Sequence of chain 1.A:
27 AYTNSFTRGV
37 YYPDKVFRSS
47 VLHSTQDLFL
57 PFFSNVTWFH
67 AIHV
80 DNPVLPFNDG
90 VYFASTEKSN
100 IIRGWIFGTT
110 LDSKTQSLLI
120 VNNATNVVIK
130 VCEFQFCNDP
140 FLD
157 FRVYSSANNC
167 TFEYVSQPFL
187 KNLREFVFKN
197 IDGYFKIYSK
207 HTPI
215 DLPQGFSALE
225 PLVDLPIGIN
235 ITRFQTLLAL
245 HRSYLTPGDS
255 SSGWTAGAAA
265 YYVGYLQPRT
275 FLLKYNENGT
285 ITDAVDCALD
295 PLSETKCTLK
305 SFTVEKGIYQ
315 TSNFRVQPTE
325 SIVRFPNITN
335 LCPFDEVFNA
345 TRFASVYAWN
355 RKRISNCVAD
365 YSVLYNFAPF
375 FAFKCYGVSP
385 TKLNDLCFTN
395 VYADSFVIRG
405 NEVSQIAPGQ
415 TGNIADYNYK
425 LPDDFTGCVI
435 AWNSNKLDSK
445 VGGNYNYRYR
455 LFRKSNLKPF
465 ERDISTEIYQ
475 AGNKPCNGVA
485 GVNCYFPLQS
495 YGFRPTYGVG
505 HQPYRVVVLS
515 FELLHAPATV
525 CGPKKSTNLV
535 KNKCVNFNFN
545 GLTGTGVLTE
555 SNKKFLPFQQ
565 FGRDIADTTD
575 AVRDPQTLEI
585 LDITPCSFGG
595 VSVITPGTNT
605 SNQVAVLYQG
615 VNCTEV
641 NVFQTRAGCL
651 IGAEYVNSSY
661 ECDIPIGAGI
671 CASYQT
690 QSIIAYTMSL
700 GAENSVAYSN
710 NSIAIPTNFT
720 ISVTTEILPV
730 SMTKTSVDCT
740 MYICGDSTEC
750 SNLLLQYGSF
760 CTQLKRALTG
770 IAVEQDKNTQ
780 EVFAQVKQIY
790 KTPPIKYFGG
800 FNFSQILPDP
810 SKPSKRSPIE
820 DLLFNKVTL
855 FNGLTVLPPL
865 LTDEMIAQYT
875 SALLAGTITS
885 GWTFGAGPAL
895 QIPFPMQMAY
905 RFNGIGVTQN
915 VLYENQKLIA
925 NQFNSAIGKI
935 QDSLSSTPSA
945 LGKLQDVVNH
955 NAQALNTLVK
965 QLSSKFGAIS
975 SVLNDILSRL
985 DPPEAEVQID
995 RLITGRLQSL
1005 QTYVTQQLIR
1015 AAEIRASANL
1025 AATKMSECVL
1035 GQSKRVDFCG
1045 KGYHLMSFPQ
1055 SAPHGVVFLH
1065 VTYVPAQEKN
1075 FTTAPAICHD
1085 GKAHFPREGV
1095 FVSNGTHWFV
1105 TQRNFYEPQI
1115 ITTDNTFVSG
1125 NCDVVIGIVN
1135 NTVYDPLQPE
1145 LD

Binding-site contacts:
Ligand atom C2 contacts residue HIS1101 of chain 1.A at 4.3 Å.
Ligand atom C1 contacts residue ASN1098 of chain 1.A at 4.2 Å.
Ligand atom C2 contacts residue THR1100 of chain 1.A at 4.0 Å.
Ligand atom C7 contacts residue THR1100 of chain 1.A at 4.1 Å.
Ligand atom C1 contacts residue THR1100 of chain 1.A at 3.6 Å.
Ligand atom C8 contacts residue ASN1098 of chain 1.A at 3.5 Å.
Ligand atom C3 contacts residue ASN1098 of chain 1.A at 4.2 Å.
Ligand atom C8 contacts residue THR1100 of chain 1.A at 4.1 Å.
Ligand atom O5 contacts residue HIS1101 of chain 1.A at 3.6 Å.
Ligand atom O3 contacts residue ASN1098 of chain 1.A at 3.9 Å.
Ligand atom N2 contacts residue THR1100 of chain 1.A at 3.3 Å (h-bond).
Ligand atom O7 contacts residue ASN1098 of chain 1.A at 2.6 Å (h-bond).
Ligand atom C1 contacts residue HIS1101 of chain 1.A at 3.0 Å.
Ligand atom N2 contacts residue ASN1098 of chain 1.A at 3.3 Å (h-bond).
Ligand atom C2 contacts residue ASN1098 of chain 1.A at 3.2 Å.
Ligand atom C7 contacts residue ASN1098 of chain 1.A at 3.0 Å.

This protein binds this small molecule.
Small molecule (SMILES): CC(=O)N[C@@H]1[C@@H](O)[C@H](O)[C@@H](CO)O[C@H]1O